Sequence of chain 1.A:
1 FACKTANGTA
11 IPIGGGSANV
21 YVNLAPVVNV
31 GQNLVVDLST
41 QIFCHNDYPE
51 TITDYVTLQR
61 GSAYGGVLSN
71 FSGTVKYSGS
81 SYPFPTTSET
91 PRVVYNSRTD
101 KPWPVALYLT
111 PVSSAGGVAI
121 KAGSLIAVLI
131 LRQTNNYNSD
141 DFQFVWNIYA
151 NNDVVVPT

Binding-site contacts:
Ligand atom O6 contacts residue ASP47 of chain 1.A at 2.9 Å (salt-bridge).
Ligand atom O4 contacts residue ILE52 of chain 1.A at 3.5 Å.
Ligand atom C8 contacts residue TYR48 of chain 1.A at 3.5 Å (hydrophobic).
Ligand atom C9 contacts residue ILE52 of chain 1.A at 3.8 Å (hydrophobic).
Ligand atom O6 contacts residue ASN46 of chain 1.A at 3.1 Å (h-bond).
Ligand atom C3 contacts residue ASN135 of chain 1.A at 3.8 Å.
Ligand atom C17 contacts residue THR51 of chain 1.A at 3.8 Å.
Ligand atom C11 contacts residue TYR137 of chain 1.A at 3.7 Å (hydrophobic).
Ligand atom O5 contacts residue PHE1 of chain 1.A at 3.0 Å (h-bond).
Ligand atom C6 contacts residue ASP47 of chain 1.A at 3.8 Å.
Ligand atom O2 contacts residue PHE1 of chain 1.A at 2.9 Å (h-bond).
Ligand atom O4 contacts residue GLN133 of chain 1.A at 3.5 Å (h-bond).
Ligand atom C6 contacts residue TYR48 of chain 1.A at 3.8 Å (hydrophobic).
Ligand atom O4 contacts residue ASN135 of chain 1.A at 2.9 Å (h-bond).
Ligand atom C4 contacts residue ASP54 of chain 1.A at 3.4 Å.
Ligand atom C1 contacts residue PHE1 of chain 1.A at 3.7 Å (hydrophobic).
Ligand atom C3 contacts residue GLN133 of chain 1.A at 3.9 Å.
Ligand atom C2 contacts residue ILE13 of chain 1.A at 3.8 Å (hydrophobic).
Ligand atom C9 contacts residue TYR48 of chain 1.A at 3.9 Å (hydrophobic).
Ligand atom C4 contacts residue GLN133 of chain 1.A at 3.7 Å.
Ligand atom C2 contacts residue PHE1 of chain 1.A at 3.8 Å (hydrophobic).
Ligand atom O6 contacts residue ASP54 of chain 1.A at 2.5 Å (salt-bridge).
Ligand atom O3 contacts residue ASN135 of chain 1.A at 3.5 Å (h-bond).
Ligand atom C6 contacts residue ASN46 of chain 1.A at 3.3 Å.
Ligand atom C12 contacts residue TYR137 of chain 1.A at 3.1 Å (hydrophobic).
Ligand atom C21 contacts residue TYR137 of chain 1.A at 3.6 Å (hydrophobic).
Ligand atom C2 contacts residue ASP140 of chain 1.A at 3.8 Å.
Ligand atom C6 contacts residue ASP54 of chain 1.A at 3.4 Å.
Ligand atom O3 contacts residue PHE142 of chain 1.A at 3.7 Å.
Ligand atom C7 contacts residue TYR48 of chain 1.A at 3.6 Å (hydrophobic).
Ligand atom O6 contacts residue PHE1 of chain 1.A at 2.8 Å (h-bond).
Ligand atom O2 contacts residue ILE13 of chain 1.A at 3.5 Å.
Ligand atom O4 contacts residue ASP54 of chain 1.A at 2.6 Å (salt-bridge).
Ligand atom C5 contacts residue PHE1 of chain 1.A at 3.7 Å (hydrophobic).
Ligand atom C10 contacts residue ILE52 of chain 1.A at 3.8 Å (hydrophobic).
Ligand atom O3 contacts residue GLN133 of chain 1.A at 3.0 Å (h-bond).
Ligand atom O3 contacts residue ASP140 of chain 1.A at 2.7 Å (salt-bridge).
Ligand atom C3 contacts residue ASP140 of chain 1.A at 3.1 Å.
Ligand atom C4 contacts residue PHE1 of chain 1.A at 3.8 Å (hydrophobic).
Ligand atom C6 contacts residue PHE1 of chain 1.A at 3.7 Å (hydrophobic).

This protein binds this small molecule.
Small molecule (SMILES): OC[C@H]1O[C@H](OCC#Cc2ccc(-c3ccccc3)cc2)[C@@H](O)[C@@H](O)[C@@H]1O